This protein binds this small molecule.
Small molecule (SMILES): Nc1ccn([C@@H]2O[C@H](CO[P](=O)(O)O[C@H]3[C@@H](O)[C@H](n4cnc5c(N)ncnc54)O[C@@H]3CO[P](=O)(O)O[C@H]3[C@@H](O)[C@H](n4cnc5c(=O)nc(N)[nH]c54)O[C@@H]3CO[P](=O)(O)O[C@H]3[C@@H](O)[C@H](n4cnc5c(N)ncnc54)O[C@@H]3CO[P](=O)(O)O[C@H]3[C@@H](O)[C@H](n4cnc5c(N)ncnc54)O[C@@H]3CO[P](=O)(O)O[C@H]3[C@@H](O)[C@H](n4ccc(=O)[nH]c4=O)O[C@@H]3CO[P](=O)(O)O[C@H]3[C@@H](O)[C@H](n4ccc(N)nc4=O)O[C@@H]3CO[P](=O)(O)O[C@H]3[C@@H](O)[C@H](n4ccc(=O)[nH]c4=O)O[C@@H]3CO[P](=O)(O)O[C@H]3[C@@H](O)[C@H](n4cnc5c(=O)nc(N)[nH]c54)O[C@@H]3COPO)[C@@H](O)[C@H]2O)c(=O)n1

Binding-site contacts:
Ligand atom P contacts residue LYS89 of chain 18.D at 3.4 Å.
Ligand atom O3' contacts residue SER51 of chain 18.D at 3.4 Å.
Ligand atom OP1 contacts residue SER51 of chain 18.D at 2.8 Å (h-bond).
Ligand atom OP1 contacts residue LYS57 of chain 18.D at 2.8 Å.
Ligand atom N6 contacts residue THR91 of chain 18.D at 3.4 Å (h-bond).
Ligand atom N6 contacts residue THR45 of chain 18.C at 2.9 Å (h-bond).
Ligand atom C5 contacts residue TYR85 of chain 18.C at 3.7 Å (hydrophobic).
Ligand atom OP2 contacts residue LYS89 of chain 18.D at 3.5 Å (salt-bridge).
Ligand atom O3' contacts residue ARG49 of chain 18.D at 3.0 Å (salt-bridge).
Ligand atom P contacts residue SER51 of chain 18.D at 3.4 Å.
Ligand atom OP2 contacts residue LYS57 of chain 18.D at 2.6 Å (salt-bridge).
Ligand atom OP2 contacts residue LYS89 of chain 18.D at 3.4 Å (salt-bridge).
Ligand atom O2' contacts residue GLU63 of chain 18.C at 3.6 Å.
Ligand atom OP2 contacts residue LYS43 of chain 18.C at 3.0 Å (salt-bridge).
Ligand atom C5 contacts residue THR45 of chain 18.C at 3.2 Å.
Ligand atom OP1 contacts residue SER52 of chain 18.D at 2.9 Å (h-bond).
Ligand atom N1 contacts residue SER47 of chain 18.C at 2.8 Å (h-bond).
Ligand atom P contacts residue LYS57 of chain 18.D at 3.2 Å.
Ligand atom OP1 contacts residue ARG49 of chain 18.D at 2.5 Å (salt-bridge).
Ligand atom OP2 contacts residue SER51 of chain 18.D at 3.5 Å (h-bond).
Ligand atom O5' contacts residue ARG49 of chain 18.D at 3.6 Å (salt-bridge).
Ligand atom C6 contacts residue TYR85 of chain 18.C at 3.7 Å (hydrophobic).
Ligand atom C8 contacts residue TYR85 of chain 18.C at 3.7 Å (hydrophobic).
Ligand atom OP2 contacts residue LYS57 of chain 18.D at 3.2 Å (salt-bridge).
Ligand atom OP1 contacts residue ASN55 of chain 18.D at 3.4 Å (h-bond).
Ligand atom N6 contacts residue THR59 of chain 18.C at 2.9 Å (h-bond).
Ligand atom OP2 contacts residue ASN55 of chain 18.D at 3.5 Å (h-bond).
Ligand atom OP2 contacts residue TYR85 of chain 18.C at 2.9 Å (h-bond).
Ligand atom O5' contacts residue LYS57 of chain 18.D at 3.1 Å (salt-bridge).
Ligand atom C8 contacts residue THR45 of chain 18.C at 3.6 Å.
Ligand atom N1 contacts residue THR59 of chain 18.C at 3.5 Å.
Ligand atom N7 contacts residue TYR85 of chain 18.C at 3.6 Å.
Ligand atom N7 contacts residue THR45 of chain 18.C at 2.5 Å (h-bond).
Ligand atom N7 contacts residue LYS61 of chain 18.C at 3.5 Å.
Ligand atom P contacts residue ARG49 of chain 18.D at 3.2 Å.
Ligand atom C5' contacts residue ARG49 of chain 18.D at 3.1 Å.
Ligand atom OP1 contacts residue LYS89 of chain 18.D at 3.3 Å (salt-bridge).
Ligand atom C5' contacts residue TYR85 of chain 18.C at 3.7 Å (hydrophobic).
Ligand atom C6 contacts residue THR45 of chain 18.C at 3.5 Å.
Ligand atom C2 contacts residue SER47 of chain 18.C at 3.2 Å.

Sequence of chain 18.D:
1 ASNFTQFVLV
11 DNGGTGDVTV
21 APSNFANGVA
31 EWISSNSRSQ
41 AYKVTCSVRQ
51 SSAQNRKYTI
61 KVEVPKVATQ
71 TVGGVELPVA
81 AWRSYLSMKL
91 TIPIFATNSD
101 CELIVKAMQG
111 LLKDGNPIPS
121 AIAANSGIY

Sequence of chain 18.C:
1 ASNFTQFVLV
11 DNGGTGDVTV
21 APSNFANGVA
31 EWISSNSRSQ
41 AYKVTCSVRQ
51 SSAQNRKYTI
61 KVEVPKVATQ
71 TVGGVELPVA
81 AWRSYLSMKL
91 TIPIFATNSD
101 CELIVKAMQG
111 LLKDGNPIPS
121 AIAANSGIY